Sequence of chain 4.A:
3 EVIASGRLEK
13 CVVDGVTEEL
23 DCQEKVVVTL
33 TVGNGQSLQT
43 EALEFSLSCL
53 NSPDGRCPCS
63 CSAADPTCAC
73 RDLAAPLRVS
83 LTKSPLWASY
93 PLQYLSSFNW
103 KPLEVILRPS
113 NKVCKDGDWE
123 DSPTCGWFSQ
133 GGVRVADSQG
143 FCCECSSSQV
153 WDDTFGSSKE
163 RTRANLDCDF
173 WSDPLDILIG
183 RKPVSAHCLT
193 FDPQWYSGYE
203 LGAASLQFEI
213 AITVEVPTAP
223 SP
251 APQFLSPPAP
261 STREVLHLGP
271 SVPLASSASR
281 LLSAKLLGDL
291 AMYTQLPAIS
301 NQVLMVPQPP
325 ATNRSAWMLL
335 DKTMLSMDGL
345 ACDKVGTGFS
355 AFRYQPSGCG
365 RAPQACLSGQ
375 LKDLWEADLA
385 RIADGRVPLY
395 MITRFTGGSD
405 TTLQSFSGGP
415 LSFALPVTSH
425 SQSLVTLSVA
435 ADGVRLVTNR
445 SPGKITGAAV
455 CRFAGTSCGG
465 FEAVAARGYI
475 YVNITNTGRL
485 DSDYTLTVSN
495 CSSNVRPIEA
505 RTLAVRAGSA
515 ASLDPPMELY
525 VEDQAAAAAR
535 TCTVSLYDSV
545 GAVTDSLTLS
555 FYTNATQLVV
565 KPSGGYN

Binding-site contacts:
Ligand atom O7 contacts residue ASN327 of chain 4.A at 3.4 Å (h-bond).
Ligand atom O5 contacts residue ASN327 of chain 4.A at 2.3 Å (h-bond).
Ligand atom C1 contacts residue SER329 of chain 4.A at 3.4 Å.
Ligand atom O5 contacts residue SER329 of chain 4.A at 3.8 Å.
Ligand atom O7 contacts residue SER329 of chain 4.A at 4.0 Å.
Ligand atom C4 contacts residue ASN327 of chain 4.A at 4.2 Å.
Ligand atom C2 contacts residue ASN327 of chain 4.A at 2.4 Å.
Ligand atom N2 contacts residue ASN327 of chain 4.A at 3.0 Å (h-bond).
Ligand atom C5 contacts residue ASN327 of chain 4.A at 3.7 Å.
Ligand atom C1 contacts residue ASN327 of chain 4.A at 1.4 Å.
Ligand atom C3 contacts residue ASN327 of chain 4.A at 3.8 Å.
Ligand atom C8 contacts residue ASN327 of chain 4.A at 4.1 Å.
Ligand atom C5 contacts residue SER329 of chain 4.A at 4.3 Å.
Ligand atom C7 contacts residue ASN327 of chain 4.A at 3.4 Å.

The small molecule below binds the protein below.
Small molecule (SMILES): CC(=O)N[C@@H]1[C@@H](O)[C@H](O)[C@@H](CO)O[C@H]1O